Sequence of chain 1.F:
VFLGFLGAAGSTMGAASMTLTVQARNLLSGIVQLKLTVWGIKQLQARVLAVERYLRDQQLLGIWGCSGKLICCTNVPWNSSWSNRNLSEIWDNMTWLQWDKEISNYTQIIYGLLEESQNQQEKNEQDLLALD

The protein below binds the small molecule below.
Small molecule (SMILES): CC(=O)N[C@@H]1[C@@H](O)[C@H](O)[C@@H](CO)O[C@H]1O

Binding-site contacts:
Ligand atom C8 contacts residue GLU123 of chain 1.F at 3.9 Å.
Ligand atom O5 contacts residue ASN126 of chain 1.F at 2.5 Å (h-bond).
Ligand atom C2 contacts residue ASN126 of chain 1.F at 2.5 Å.
Ligand atom C8 contacts residue ASN126 of chain 1.F at 4.1 Å.
Ligand atom C3 contacts residue ASN126 of chain 1.F at 3.8 Å.
Ligand atom C4 contacts residue ASN126 of chain 1.F at 4.3 Å.
Ligand atom C1 contacts residue ASN126 of chain 1.F at 1.5 Å.
Ligand atom C8 contacts residue LYS122 of chain 1.F at 4.1 Å.
Ligand atom C7 contacts residue ASN126 of chain 1.F at 3.1 Å.
Ligand atom C5 contacts residue ASN126 of chain 1.F at 3.7 Å.
Ligand atom N2 contacts residue ASN126 of chain 1.F at 2.6 Å (h-bond).
Ligand atom O7 contacts residue ASN126 of chain 1.F at 3.6 Å.